This protein binds this small molecule.
Small molecule (SMILES): CC(=O)N[C@@H]1[C@@H](O)[C@H](O)[C@@H](CO)O[C@H]1O

Binding-site contacts:
Ligand atom O7 contacts residue ASN331 of chain 1.B at 2.8 Å (h-bond).
Ligand atom C3 contacts residue ASN331 of chain 1.B at 3.8 Å.
Ligand atom O5 contacts residue ASN331 of chain 1.B at 2.4 Å (h-bond).
Ligand atom O6 contacts residue SER359 of chain 1.B at 3.8 Å.
Ligand atom C4 contacts residue ASN331 of chain 1.B at 4.2 Å.
Ligand atom C1 contacts residue ASN331 of chain 1.B at 1.4 Å.
Ligand atom O7 contacts residue GLU328 of chain 1.B at 4.5 Å.
Ligand atom C8 contacts residue ALA332 of chain 1.B at 4.4 Å (hydrophobic).
Ligand atom C7 contacts residue ASN331 of chain 1.B at 3.3 Å.
Ligand atom O7 contacts residue THR333 of chain 1.B at 4.3 Å.
Ligand atom C1 contacts residue GLY327 of chain 1.B at 4.5 Å.
Ligand atom C2 contacts residue ASN331 of chain 1.B at 2.5 Å.
Ligand atom C5 contacts residue ASN331 of chain 1.B at 3.7 Å.
Ligand atom N2 contacts residue ASN331 of chain 1.B at 2.9 Å (h-bond).
Ligand atom C7 contacts residue ALA332 of chain 1.B at 4.1 Å (hydrophobic).
Ligand atom O7 contacts residue ALA332 of chain 1.B at 3.3 Å.
Ligand atom C8 contacts residue ASN331 of chain 1.B at 3.5 Å.

Sequence of chain 1.B:
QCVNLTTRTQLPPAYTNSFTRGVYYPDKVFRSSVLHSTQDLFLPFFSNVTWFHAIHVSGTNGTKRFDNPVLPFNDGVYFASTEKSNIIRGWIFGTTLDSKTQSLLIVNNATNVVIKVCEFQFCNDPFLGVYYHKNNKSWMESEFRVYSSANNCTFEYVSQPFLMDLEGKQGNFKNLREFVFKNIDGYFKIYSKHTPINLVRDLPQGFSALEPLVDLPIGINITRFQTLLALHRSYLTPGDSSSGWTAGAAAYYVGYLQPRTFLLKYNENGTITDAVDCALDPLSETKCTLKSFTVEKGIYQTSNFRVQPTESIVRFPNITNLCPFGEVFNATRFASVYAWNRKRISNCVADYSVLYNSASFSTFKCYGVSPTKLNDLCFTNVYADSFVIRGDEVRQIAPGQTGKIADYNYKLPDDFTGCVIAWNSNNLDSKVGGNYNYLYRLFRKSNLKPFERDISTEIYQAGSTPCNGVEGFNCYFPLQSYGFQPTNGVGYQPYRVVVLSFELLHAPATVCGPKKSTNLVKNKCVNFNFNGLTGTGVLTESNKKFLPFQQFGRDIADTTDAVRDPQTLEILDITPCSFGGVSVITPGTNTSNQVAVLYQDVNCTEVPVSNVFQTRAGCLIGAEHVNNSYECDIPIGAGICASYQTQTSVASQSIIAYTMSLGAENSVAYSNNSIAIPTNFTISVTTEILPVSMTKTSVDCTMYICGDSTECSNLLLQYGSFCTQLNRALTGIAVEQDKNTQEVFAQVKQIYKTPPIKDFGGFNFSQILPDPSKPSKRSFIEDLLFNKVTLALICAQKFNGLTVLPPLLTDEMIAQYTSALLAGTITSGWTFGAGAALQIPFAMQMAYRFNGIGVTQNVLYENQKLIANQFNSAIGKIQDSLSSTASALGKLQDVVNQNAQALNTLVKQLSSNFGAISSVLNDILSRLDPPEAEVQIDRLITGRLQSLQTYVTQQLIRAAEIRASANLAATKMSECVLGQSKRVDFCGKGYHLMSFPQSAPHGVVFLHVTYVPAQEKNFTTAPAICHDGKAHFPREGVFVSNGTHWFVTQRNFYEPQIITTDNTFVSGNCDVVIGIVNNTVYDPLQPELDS